Binding-site contacts:
Ligand atom N2 contacts residue SER322 of chain 1.C at 4.3 Å.
Ligand atom C5 contacts residue ASN321 of chain 1.C at 3.7 Å.
Ligand atom C1 contacts residue SER346 of chain 1.C at 4.0 Å.
Ligand atom C1 contacts residue ASN321 of chain 1.C at 1.4 Å.
Ligand atom O7 contacts residue SER346 of chain 1.C at 4.3 Å.
Ligand atom C8 contacts residue ASN321 of chain 1.C at 4.5 Å.
Ligand atom O5 contacts residue ASN321 of chain 1.C at 2.4 Å (h-bond).
Ligand atom C7 contacts residue ASN321 of chain 1.C at 3.3 Å.
Ligand atom C8 contacts residue SER322 of chain 1.C at 4.2 Å.
Ligand atom N2 contacts residue ASN321 of chain 1.C at 2.9 Å (h-bond).
Ligand atom O7 contacts residue ASN321 of chain 1.C at 3.4 Å (h-bond).
Ligand atom O5 contacts residue SER346 of chain 1.C at 4.0 Å.
Ligand atom C4 contacts residue ASN321 of chain 1.C at 4.2 Å.
Ligand atom C2 contacts residue ASN321 of chain 1.C at 2.4 Å.
Ligand atom C3 contacts residue ASN321 of chain 1.C at 3.8 Å.
Ligand atom O7 contacts residue ASP344 of chain 1.C at 3.8 Å.

The protein below binds the small molecule below.
Small molecule (SMILES): CC(=O)N[C@H]1[C@@H](O[C@H]2[C@H](O)[C@@H](NC(C)=O)CO[C@@H]2CO)O[C@H](CO)[C@@H](O)[C@@H]1O

Sequence of chain 1.C:
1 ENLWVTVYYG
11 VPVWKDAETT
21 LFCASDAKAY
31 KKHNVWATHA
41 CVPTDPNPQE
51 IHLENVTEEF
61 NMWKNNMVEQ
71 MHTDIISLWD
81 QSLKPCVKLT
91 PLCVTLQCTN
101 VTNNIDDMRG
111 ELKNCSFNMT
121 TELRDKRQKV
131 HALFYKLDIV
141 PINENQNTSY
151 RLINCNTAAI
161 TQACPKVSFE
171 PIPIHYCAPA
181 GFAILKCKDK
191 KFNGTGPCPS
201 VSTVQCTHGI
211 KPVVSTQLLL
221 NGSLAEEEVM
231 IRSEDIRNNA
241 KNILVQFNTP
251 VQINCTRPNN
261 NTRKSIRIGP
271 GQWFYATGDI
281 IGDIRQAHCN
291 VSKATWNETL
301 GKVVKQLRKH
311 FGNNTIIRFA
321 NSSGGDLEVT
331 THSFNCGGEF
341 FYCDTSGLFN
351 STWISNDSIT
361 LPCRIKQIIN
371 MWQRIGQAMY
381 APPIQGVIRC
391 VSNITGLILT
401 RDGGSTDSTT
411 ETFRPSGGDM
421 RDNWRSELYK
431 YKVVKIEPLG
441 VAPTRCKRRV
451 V